The protein below binds the small molecule below.
Small molecule (SMILES): OC[C@H]1O[C@H](O[C@H]2[C@H](O)[C@@H](O)[C@@H](O)O[C@@H]2CO)[C@H](O)[C@@H](O)[C@@H]1O

Sequence of chain 2.A:
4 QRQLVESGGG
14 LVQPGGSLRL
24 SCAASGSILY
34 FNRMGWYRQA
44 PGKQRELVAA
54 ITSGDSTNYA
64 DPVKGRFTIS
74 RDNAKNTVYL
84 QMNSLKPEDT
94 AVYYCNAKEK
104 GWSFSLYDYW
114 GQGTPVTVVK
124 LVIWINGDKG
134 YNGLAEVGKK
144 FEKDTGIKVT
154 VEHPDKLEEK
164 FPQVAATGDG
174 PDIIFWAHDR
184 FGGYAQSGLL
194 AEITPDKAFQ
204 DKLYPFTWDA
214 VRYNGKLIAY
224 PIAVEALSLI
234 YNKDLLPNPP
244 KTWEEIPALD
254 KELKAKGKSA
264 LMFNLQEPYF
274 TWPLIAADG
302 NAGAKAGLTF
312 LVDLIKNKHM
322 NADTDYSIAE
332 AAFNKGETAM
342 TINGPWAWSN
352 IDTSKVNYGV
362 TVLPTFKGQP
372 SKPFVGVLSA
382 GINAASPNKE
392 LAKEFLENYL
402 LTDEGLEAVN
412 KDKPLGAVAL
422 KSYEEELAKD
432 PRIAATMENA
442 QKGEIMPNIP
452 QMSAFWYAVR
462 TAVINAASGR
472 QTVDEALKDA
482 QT

Binding-site contacts:
Ligand atom C1 contacts residue ASP131 of chain 2.A at 3.6 Å.
Ligand atom O4 contacts residue ARG461 of chain 2.A at 3.8 Å.
Ligand atom O3 contacts residue ALA180 of chain 2.A at 3.4 Å.
Ligand atom C4 contacts residue TYR272 of chain 2.A at 4.0 Å (hydrophobic).
Ligand atom O6 contacts residue TYR272 of chain 2.A at 3.4 Å (h-bond).
Ligand atom C2 contacts residue TRP347 of chain 2.A at 3.8 Å (hydrophobic).
Ligand atom O4 contacts residue ARG183 of chain 2.A at 3.1 Å (salt-bridge).
Ligand atom O2 contacts residue TRP179 of chain 2.A at 3.3 Å (h-bond).
Ligand atom C4 contacts residue TRP457 of chain 2.A at 3.7 Å (hydrophobic).
Ligand atom C6 contacts residue TRP457 of chain 2.A at 3.8 Å (hydrophobic).
Ligand atom O3 contacts residue TRP457 of chain 2.A at 3.5 Å (h-bond).
Ligand atom C3 contacts residue TRP179 of chain 2.A at 3.6 Å (hydrophobic).
Ligand atom O2 contacts residue LYS132 of chain 2.A at 2.7 Å (salt-bridge).
Ligand atom O6 contacts residue PRO271 of chain 2.A at 3.4 Å.
Ligand atom O2 contacts residue GLU228 of chain 2.A at 2.8 Å (salt-bridge).
Ligand atom C3 contacts residue ASP182 of chain 2.A at 3.7 Å.
Ligand atom O2 contacts residue TRP347 of chain 2.A at 3.9 Å.
Ligand atom C1 contacts residue TYR272 of chain 2.A at 3.6 Å (hydrophobic).
Ligand atom O6 contacts residue PHE273 of chain 2.A at 3.6 Å.
Ligand atom C2 contacts residue LYS132 of chain 2.A at 3.7 Å.
Ligand atom O5 contacts residue TYR272 of chain 2.A at 3.1 Å.
Ligand atom O4 contacts residue TRP179 of chain 2.A at 3.8 Å.
Ligand atom C6 contacts residue GLU270 of chain 2.A at 3.6 Å.
Ligand atom O3 contacts residue ARG183 of chain 2.A at 3.3 Å (salt-bridge).
Ligand atom C1 contacts residue TRP347 of chain 2.A at 3.7 Å (hydrophobic).
Ligand atom C2 contacts residue TRP457 of chain 2.A at 4.0 Å (hydrophobic).
Ligand atom O1 contacts residue ASP131 of chain 2.A at 2.7 Å (salt-bridge).
Ligand atom O2 contacts residue ALA180 of chain 2.A at 3.5 Å.
Ligand atom O1 contacts residue LYS132 of chain 2.A at 2.8 Å (salt-bridge).
Ligand atom C1 contacts residue LYS132 of chain 2.A at 3.7 Å.
Ligand atom O3 contacts residue ASP182 of chain 2.A at 2.6 Å (salt-bridge).
Ligand atom O1 contacts residue ASN129 of chain 2.A at 3.6 Å.
Ligand atom C2 contacts residue GLU228 of chain 2.A at 3.8 Å.
Ligand atom O6 contacts residue GLU270 of chain 2.A at 2.7 Å (salt-bridge).
Ligand atom C6 contacts residue PRO271 of chain 2.A at 3.7 Å (hydrophobic).
Ligand atom O2 contacts residue ASP182 of chain 2.A at 2.6 Å (salt-bridge).
Ligand atom O3 contacts residue TRP179 of chain 2.A at 3.7 Å.
Ligand atom C6 contacts residue TYR272 of chain 2.A at 3.7 Å (hydrophobic).
Ligand atom C2 contacts residue ASP182 of chain 2.A at 3.5 Å.
Ligand atom C3 contacts residue TRP457 of chain 2.A at 4.0 Å (hydrophobic).